Sequence of chain 3.D:
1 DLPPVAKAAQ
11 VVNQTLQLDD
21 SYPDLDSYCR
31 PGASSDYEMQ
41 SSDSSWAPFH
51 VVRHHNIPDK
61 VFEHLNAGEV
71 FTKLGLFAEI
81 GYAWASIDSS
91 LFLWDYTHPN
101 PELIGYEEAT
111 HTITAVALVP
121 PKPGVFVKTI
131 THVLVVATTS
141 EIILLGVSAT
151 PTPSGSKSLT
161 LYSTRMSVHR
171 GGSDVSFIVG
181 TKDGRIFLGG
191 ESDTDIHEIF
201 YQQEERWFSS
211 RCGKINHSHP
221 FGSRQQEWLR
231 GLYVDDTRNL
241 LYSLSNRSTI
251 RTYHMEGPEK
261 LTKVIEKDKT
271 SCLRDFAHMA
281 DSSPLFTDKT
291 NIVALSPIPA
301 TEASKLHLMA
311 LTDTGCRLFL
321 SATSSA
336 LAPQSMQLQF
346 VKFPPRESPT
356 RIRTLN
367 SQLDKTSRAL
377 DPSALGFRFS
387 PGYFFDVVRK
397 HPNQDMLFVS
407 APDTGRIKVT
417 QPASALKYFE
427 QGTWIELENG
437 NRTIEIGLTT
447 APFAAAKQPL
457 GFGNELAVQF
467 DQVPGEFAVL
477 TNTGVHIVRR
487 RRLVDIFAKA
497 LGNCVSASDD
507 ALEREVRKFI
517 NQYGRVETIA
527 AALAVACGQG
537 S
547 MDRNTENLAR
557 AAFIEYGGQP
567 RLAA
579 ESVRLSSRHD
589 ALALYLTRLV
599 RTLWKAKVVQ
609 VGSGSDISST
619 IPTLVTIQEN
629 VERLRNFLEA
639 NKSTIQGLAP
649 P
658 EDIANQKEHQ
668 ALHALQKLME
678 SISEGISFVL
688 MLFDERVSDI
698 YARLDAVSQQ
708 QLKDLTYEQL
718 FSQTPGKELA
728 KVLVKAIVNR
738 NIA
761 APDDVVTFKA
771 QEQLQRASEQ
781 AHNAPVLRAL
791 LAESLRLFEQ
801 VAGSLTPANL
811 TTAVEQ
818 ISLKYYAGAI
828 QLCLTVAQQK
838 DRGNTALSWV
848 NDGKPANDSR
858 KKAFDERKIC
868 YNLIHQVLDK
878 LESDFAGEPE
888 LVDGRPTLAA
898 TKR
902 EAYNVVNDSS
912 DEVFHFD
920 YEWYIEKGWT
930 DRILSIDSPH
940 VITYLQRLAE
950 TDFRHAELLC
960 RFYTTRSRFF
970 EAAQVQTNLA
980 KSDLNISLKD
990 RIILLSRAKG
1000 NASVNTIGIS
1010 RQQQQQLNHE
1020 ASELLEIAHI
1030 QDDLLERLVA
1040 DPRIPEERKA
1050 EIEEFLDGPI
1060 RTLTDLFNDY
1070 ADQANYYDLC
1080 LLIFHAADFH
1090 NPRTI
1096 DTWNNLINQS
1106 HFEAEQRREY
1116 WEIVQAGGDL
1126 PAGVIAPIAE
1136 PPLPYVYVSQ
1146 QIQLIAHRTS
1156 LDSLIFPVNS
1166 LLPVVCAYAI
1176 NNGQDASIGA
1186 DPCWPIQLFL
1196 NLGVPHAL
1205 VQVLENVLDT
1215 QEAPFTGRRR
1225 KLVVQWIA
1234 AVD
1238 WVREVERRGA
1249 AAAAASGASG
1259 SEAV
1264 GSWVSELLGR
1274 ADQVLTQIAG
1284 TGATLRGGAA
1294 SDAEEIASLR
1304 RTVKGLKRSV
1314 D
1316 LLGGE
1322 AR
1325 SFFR

This protein binds this small molecule.
Small molecule (SMILES): CSCC[C@H](NC(=O)[C@@H]1CCCN1C(=O)[C@H](CC(C)C)NC(=O)[C@H](CC(C)C)NC(=O)[C@H](CCCCN)NC(=O)[C@H](C)NC(=O)[C@H](CCCCN)NC(=O)[C@@H](N)CCCN=C(N)N)C(=O)N[C@@H](CCC(=O)O)C(=O)N[C@@H](CCC(=O)O)C(=O)N[C@@H](C)C(=O)N[C@@H](CC(C)C)C(=O)N[C@@H](CC(C)C)C(=O)N1CCC[C@H]1C=O

Binding-site contacts:
Ligand atom CD contacts residue GLN203 of chain 3.D at 2.8 Å.
Ligand atom CA contacts residue ILE130 of chain 3.D at 3.2 Å (hydrophobic).
Ligand atom N contacts residue VAL125 of chain 3.D at 3.5 Å (h-bond).
Ligand atom CA contacts residue LEU161 of chain 3.D at 3.2 Å (hydrophobic).
Ligand atom C contacts residue GLN203 of chain 3.D at 2.3 Å.
Ligand atom CB contacts residue TYR162 of chain 3.D at 2.6 Å (hydrophobic).
Ligand atom O contacts residue TYR162 of chain 3.D at 3.4 Å.
Ligand atom O contacts residue GLN203 of chain 3.D at 1.3 Å (h-bond).
Ligand atom CB contacts residue ILE104 of chain 3.D at 3.5 Å (hydrophobic).
Ligand atom SD contacts residue ARG165 of chain 3.D at 2.3 Å (salt-bridge).
Ligand atom CB contacts residue ILE130 of chain 3.D at 3.4 Å (hydrophobic).
Ligand atom C contacts residue VAL127 of chain 3.D at 3.0 Å (hydrophobic).
Ligand atom C contacts residue ILE130 of chain 3.D at 3.7 Å (hydrophobic).
Ligand atom CB contacts residue GLY105 of chain 3.D at 3.2 Å.
Ligand atom CB contacts residue VAL125 of chain 3.D at 2.6 Å (hydrophobic).
Ligand atom O contacts residue ILE130 of chain 3.D at 3.5 Å.
Ligand atom O contacts residue LEU103 of chain 3.D at 3.6 Å.
Ligand atom CA contacts residue PHE126 of chain 3.D at 3.2 Å (hydrophobic).
Ligand atom O contacts residue LEU161 of chain 3.D at 3.3 Å (h-bond).
Ligand atom CG contacts residue TYR162 of chain 3.D at 3.1 Å (hydrophobic).
Ligand atom CA contacts residue TYR162 of chain 3.D at 3.5 Å (hydrophobic).
Ligand atom O contacts residue VAL127 of chain 3.D at 1.8 Å (h-bond).
Ligand atom CA contacts residue GLN203 of chain 3.D at 3.5 Å.
Ligand atom CE contacts residue ARG165 of chain 3.D at 2.8 Å.
Ligand atom N contacts residue LEU161 of chain 3.D at 3.3 Å (h-bond).
Ligand atom C contacts residue TYR162 of chain 3.D at 3.5 Å (hydrophobic).
Ligand atom CG contacts residue PHE126 of chain 3.D at 3.7 Å (hydrophobic).
Ligand atom C contacts residue VAL127 of chain 3.D at 3.5 Å (hydrophobic).
Ligand atom O contacts residue VAL127 of chain 3.D at 2.2 Å.
Ligand atom CD1 contacts residue GLN203 of chain 3.D at 3.4 Å.
Ligand atom CA contacts residue VAL127 of chain 3.D at 3.6 Å (hydrophobic).
Ligand atom CA contacts residue VAL125 of chain 3.D at 3.1 Å (hydrophobic).
Ligand atom CD2 contacts residue LEU161 of chain 3.D at 3.4 Å (hydrophobic).
Ligand atom O contacts residue PHE126 of chain 3.D at 2.8 Å.
Ligand atom O contacts residue SER163 of chain 3.D at 3.6 Å (h-bond).
Ligand atom CD1 contacts residue TYR162 of chain 3.D at 2.8 Å (hydrophobic).
Ligand atom CD2 contacts residue PHE126 of chain 3.D at 3.3 Å (hydrophobic).
Ligand atom N contacts residue GLN203 of chain 3.D at 3.7 Å.
Ligand atom N contacts residue GLY105 of chain 3.D at 3.1 Å (h-bond).
Ligand atom N contacts residue GLN203 of chain 3.D at 2.9 Å (h-bond).